Binding-site contacts:
Ligand atom O7 contacts residue ASN489 of chain 1.B at 3.7 Å.
Ligand atom C3 contacts residue ASP514 of chain 1.B at 4.1 Å.
Ligand atom O7 contacts residue ILE453 of chain 1.B at 4.2 Å.
Ligand atom O6 contacts residue SER467 of chain 1.B at 3.2 Å (h-bond).
Ligand atom C3 contacts residue ASN489 of chain 1.B at 3.8 Å.
Ligand atom C6 contacts residue SER491 of chain 1.B at 4.5 Å.
Ligand atom C5 contacts residue SER491 of chain 1.B at 4.2 Å.
Ligand atom C8 contacts residue TYR512 of chain 1.B at 3.6 Å (hydrophobic).
Ligand atom C2 contacts residue ASP514 of chain 1.B at 3.7 Å.
Ligand atom O5 contacts residue ASP465 of chain 1.B at 4.0 Å.
Ligand atom C1 contacts residue SER467 of chain 1.B at 4.0 Å.
Ligand atom C8 contacts residue CYS457 of chain 1.B at 3.7 Å (hydrophobic).
Ligand atom O5 contacts residue ASN489 of chain 1.B at 2.3 Å (h-bond).
Ligand atom O3 contacts residue LYS454 of chain 1.B at 4.1 Å.
Ligand atom C8 contacts residue ASP514 of chain 1.B at 3.8 Å.
Ligand atom C7 contacts residue LYS454 of chain 1.B at 3.7 Å.
Ligand atom O5 contacts residue SER491 of chain 1.B at 4.2 Å.
Ligand atom O6 contacts residue LEU468 of chain 1.B at 3.6 Å.
Ligand atom C1 contacts residue ASP514 of chain 1.B at 3.8 Å.
Ligand atom C6 contacts residue LEU468 of chain 1.B at 3.8 Å (hydrophobic).
Ligand atom C1 contacts residue ASN489 of chain 1.B at 1.4 Å.
Ligand atom O5 contacts residue SER467 of chain 1.B at 3.1 Å (h-bond).
Ligand atom C8 contacts residue LYS454 of chain 1.B at 4.0 Å.
Ligand atom C5 contacts residue SER467 of chain 1.B at 3.9 Å.
Ligand atom C7 contacts residue ASP514 of chain 1.B at 3.8 Å.
Ligand atom C7 contacts residue ASN489 of chain 1.B at 3.4 Å.
Ligand atom C2 contacts residue ASN489 of chain 1.B at 2.4 Å.
Ligand atom C8 contacts residue ASN489 of chain 1.B at 4.2 Å.
Ligand atom C6 contacts residue SER467 of chain 1.B at 3.6 Å.
Ligand atom C4 contacts residue ASN489 of chain 1.B at 4.2 Å.
Ligand atom C5 contacts residue ASN489 of chain 1.B at 3.6 Å.
Ligand atom O7 contacts residue LYS454 of chain 1.B at 3.1 Å (salt-bridge).
Ligand atom O6 contacts residue SER404 of chain 1.B at 3.9 Å.
Ligand atom C1 contacts residue ASP465 of chain 1.B at 4.1 Å.
Ligand atom N2 contacts residue ASN489 of chain 1.B at 2.9 Å (h-bond).
Ligand atom N2 contacts residue ASP514 of chain 1.B at 2.9 Å (salt-bridge).
Ligand atom C1 contacts residue SER491 of chain 1.B at 4.2 Å.

Sequence of chain 1.B:
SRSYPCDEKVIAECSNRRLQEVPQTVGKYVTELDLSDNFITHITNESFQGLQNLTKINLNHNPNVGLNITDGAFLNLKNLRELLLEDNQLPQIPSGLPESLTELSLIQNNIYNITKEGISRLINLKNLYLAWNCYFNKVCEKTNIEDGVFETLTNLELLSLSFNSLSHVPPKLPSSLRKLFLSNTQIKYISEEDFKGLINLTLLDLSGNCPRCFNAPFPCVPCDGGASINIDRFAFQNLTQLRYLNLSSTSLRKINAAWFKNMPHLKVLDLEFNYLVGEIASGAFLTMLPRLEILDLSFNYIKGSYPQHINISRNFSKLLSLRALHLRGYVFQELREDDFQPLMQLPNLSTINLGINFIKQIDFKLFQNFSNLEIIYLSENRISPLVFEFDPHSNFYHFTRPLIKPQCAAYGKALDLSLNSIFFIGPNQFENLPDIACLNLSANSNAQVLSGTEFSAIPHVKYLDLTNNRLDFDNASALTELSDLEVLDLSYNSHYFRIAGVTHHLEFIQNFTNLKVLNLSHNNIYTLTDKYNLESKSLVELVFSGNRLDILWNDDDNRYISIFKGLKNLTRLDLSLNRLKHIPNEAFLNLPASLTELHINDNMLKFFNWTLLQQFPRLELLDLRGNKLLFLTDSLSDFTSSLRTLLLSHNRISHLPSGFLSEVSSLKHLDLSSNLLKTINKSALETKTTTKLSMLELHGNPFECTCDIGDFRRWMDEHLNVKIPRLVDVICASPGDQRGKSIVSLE

This small molecule binds to this protein.
Small molecule (SMILES): CC(=O)N[C@H]1[C@H](O[C@H]2[C@H](O)[C@@H](NC(C)=O)CO[C@@H]2CO)O[C@H](CO)[C@@H](O)[C@@H]1O